Binding-site contacts:
Ligand atom C3 contacts residue PRO31 of chain 43.F at 4.0 Å (hydrophobic).
Ligand atom C1 contacts residue ASN70 of chain 43.F at 1.4 Å.
Ligand atom C5 contacts residue ASN70 of chain 43.F at 3.7 Å.
Ligand atom O7 contacts residue SER71 of chain 43.F at 4.2 Å.
Ligand atom N2 contacts residue ASN32 of chain 43.F at 4.2 Å.
Ligand atom C1 contacts residue ARG33 of chain 43.F at 4.2 Å.
Ligand atom O7 contacts residue PRO31 of chain 43.F at 3.2 Å (h-bond).
Ligand atom N2 contacts residue PRO31 of chain 43.F at 2.8 Å (h-bond).
Ligand atom C8 contacts residue ASN70 of chain 43.F at 3.6 Å.
Ligand atom C2 contacts residue ASN70 of chain 43.F at 2.5 Å.
Ligand atom N2 contacts residue ASN70 of chain 43.F at 2.9 Å (h-bond).
Ligand atom C2 contacts residue PRO31 of chain 43.F at 3.9 Å (hydrophobic).
Ligand atom C6 contacts residue ARG33 of chain 43.F at 4.1 Å.
Ligand atom C4 contacts residue ASN70 of chain 43.F at 4.2 Å.
Ligand atom O7 contacts residue ASN70 of chain 43.F at 3.3 Å (h-bond).
Ligand atom C3 contacts residue ASN70 of chain 43.F at 3.8 Å.
Ligand atom C7 contacts residue ASN70 of chain 43.F at 3.1 Å.
Ligand atom O6 contacts residue ARG33 of chain 43.F at 3.6 Å.
Ligand atom C5 contacts residue ARG33 of chain 43.F at 4.1 Å.
Ligand atom C7 contacts residue PRO31 of chain 43.F at 3.4 Å (hydrophobic).
Ligand atom O3 contacts residue PRO31 of chain 43.F at 4.0 Å.
Ligand atom O5 contacts residue ASN70 of chain 43.F at 2.4 Å (h-bond).

The small molecule below binds the protein below.
Small molecule (SMILES): CC(=O)N[C@@H]1[C@@H](O)[C@H](O)[C@@H](CO)O[C@H]1O

Sequence of chain 43.F:
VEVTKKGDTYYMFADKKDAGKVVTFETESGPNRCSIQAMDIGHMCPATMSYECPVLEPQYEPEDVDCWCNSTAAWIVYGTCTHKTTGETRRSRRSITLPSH